This protein binds this small molecule.
Small molecule (SMILES): COc1ncc(C2CC2)nc1C(=O)N[C@@H]1CCN(c2ccc(Cl)cn2)C1

Binding-site contacts:
Ligand atom C2 contacts residue MET267 of chain 1.D at 3.5 Å (hydrophobic).
Ligand atom C22 contacts residue SER231 of chain 1.D at 3.8 Å.
Ligand atom C15 contacts residue ILE246 of chain 1.D at 3.7 Å (hydrophobic).
Ligand atom C9 contacts residue PHE193 of chain 1.D at 3.6 Å (hydrophobic).
Ligand atom C17 contacts residue PHE283 of chain 1.D at 3.4 Å (hydrophobic).
Ligand atom C20 contacts residue GLN280 of chain 1.D at 3.6 Å.
Ligand atom C21 contacts residue SER231 of chain 1.D at 3.5 Å.
Ligand atom C22 contacts residue LEU229 of chain 1.D at 3.7 Å (hydrophobic).
Ligand atom N4 contacts residue LEU189 of chain 1.D at 4.0 Å.
Ligand atom C5 contacts residue PHE283 of chain 1.D at 4.0 Å (hydrophobic).
Ligand atom C23 contacts residue TYR78 of chain 1.D at 3.3 Å (hydrophobic).
Ligand atom C24 contacts residue PHE250 of chain 1.D at 3.9 Å (hydrophobic).
Ligand atom C18 contacts residue PHE250 of chain 1.D at 3.9 Å (hydrophobic).
Ligand atom N13 contacts residue GLN280 of chain 1.D at 2.9 Å (h-bond).
Ligand atom N13 contacts residue PHE283 of chain 1.D at 3.7 Å.
Ligand atom C18 contacts residue PHE283 of chain 1.D at 3.8 Å (hydrophobic).
Ligand atom C3 contacts residue MET267 of chain 1.D at 3.9 Å (hydrophobic).
Ligand atom O26 contacts residue PHE283 of chain 1.D at 3.9 Å.
Ligand atom C24 contacts residue PHE283 of chain 1.D at 3.4 Å (hydrophobic).
Ligand atom C20 contacts residue MET267 of chain 1.D at 3.3 Å (hydrophobic).
Ligand atom O19 contacts residue MET267 of chain 1.D at 3.8 Å.
Ligand atom C6 contacts residue LEU189 of chain 1.D at 3.9 Å (hydrophobic).
Ligand atom C14 contacts residue PHE283 of chain 1.D at 3.8 Å (hydrophobic).
Ligand atom CL12 contacts residue PHE193 of chain 1.D at 3.9 Å.
Ligand atom C21 contacts residue ILE246 of chain 1.D at 3.3 Å (hydrophobic).
Ligand atom C18 contacts residue GLN280 of chain 1.D at 4.0 Å.
Ligand atom N25 contacts residue PHE250 of chain 1.D at 3.6 Å.
Ligand atom C14 contacts residue GLN280 of chain 1.D at 3.5 Å.
Ligand atom C20 contacts residue TYR247 of chain 1.D at 3.6 Å (hydrophobic).
Ligand atom C5 contacts residue LEU189 of chain 1.D at 3.2 Å (hydrophobic).
Ligand atom C23 contacts residue SER231 of chain 1.D at 3.4 Å.
Ligand atom C23 contacts residue ILE246 of chain 1.D at 3.1 Å (hydrophobic).
Ligand atom C20 contacts residue PHE283 of chain 1.D at 3.8 Å (hydrophobic).
Ligand atom C8 contacts residue PHE193 of chain 1.D at 3.7 Å (hydrophobic).
Ligand atom N25 contacts residue PHE283 of chain 1.D at 3.6 Å.
Ligand atom N11 contacts residue LEU189 of chain 1.D at 3.6 Å.
Ligand atom O19 contacts residue PHE283 of chain 1.D at 3.6 Å.
Ligand atom O19 contacts residue PHE250 of chain 1.D at 3.5 Å.
Ligand atom N16 contacts residue PHE283 of chain 1.D at 3.5 Å.
Ligand atom C15 contacts residue PHE283 of chain 1.D at 3.7 Å (hydrophobic).

Sequence of chain 1.D:
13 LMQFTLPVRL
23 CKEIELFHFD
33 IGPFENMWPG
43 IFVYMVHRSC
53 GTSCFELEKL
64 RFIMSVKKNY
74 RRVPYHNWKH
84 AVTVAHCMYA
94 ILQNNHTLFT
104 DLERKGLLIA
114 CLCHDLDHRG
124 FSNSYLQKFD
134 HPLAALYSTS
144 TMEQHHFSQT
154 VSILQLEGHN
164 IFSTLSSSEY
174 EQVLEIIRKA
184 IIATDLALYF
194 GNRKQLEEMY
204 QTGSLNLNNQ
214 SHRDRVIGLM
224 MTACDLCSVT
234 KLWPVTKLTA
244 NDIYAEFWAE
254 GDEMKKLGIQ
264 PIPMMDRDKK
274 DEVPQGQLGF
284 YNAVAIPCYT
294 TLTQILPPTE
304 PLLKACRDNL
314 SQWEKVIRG